Sequence of chain 1.A:
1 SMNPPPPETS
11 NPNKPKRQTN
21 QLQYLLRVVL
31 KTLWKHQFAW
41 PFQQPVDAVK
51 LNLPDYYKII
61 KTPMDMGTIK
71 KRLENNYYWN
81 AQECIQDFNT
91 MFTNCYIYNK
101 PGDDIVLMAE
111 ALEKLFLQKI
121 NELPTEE

A small-molecule ligand and the protein it binds are described below.
Small molecule (SMILES): Cc1c(NCc2ccccc2-c2ccccc2)cnn(C)c1=O

Binding-site contacts:
Ligand atom N35 contacts residue ILE105 of chain 1.A at 3.5 Å.
Ligand atom C31 contacts residue PRO41 of chain 1.A at 3.9 Å (hydrophobic).
Ligand atom C37 contacts residue ILE105 of chain 1.A at 4.0 Å (hydrophobic).
Ligand atom N36 contacts residue ILE105 of chain 1.A at 3.6 Å.
Ligand atom C31 contacts residue TRP40 of chain 1.A at 3.6 Å (hydrophobic).
Ligand atom C19 contacts residue TRP40 of chain 1.A at 3.5 Å (hydrophobic).
Ligand atom C05 contacts residue ILE105 of chain 1.A at 4.0 Å (hydrophobic).
Ligand atom C41 contacts residue ASN99 of chain 1.A at 3.9 Å.
Ligand atom N36 contacts residue VAL46 of chain 1.A at 3.8 Å.
Ligand atom O42 contacts residue ILE105 of chain 1.A at 4.0 Å.
Ligand atom C37 contacts residue PHE42 of chain 1.A at 3.7 Å (hydrophobic).
Ligand atom C01 contacts residue LEU53 of chain 1.A at 3.9 Å (hydrophobic).
Ligand atom C33 contacts residue ILE105 of chain 1.A at 3.8 Å (hydrophobic).
Ligand atom C01 contacts residue TYR98 of chain 1.A at 3.8 Å (hydrophobic).
Ligand atom O42 contacts residue ASN99 of chain 1.A at 3.0 Å (h-bond).
Ligand atom C29 contacts residue TRP40 of chain 1.A at 4.0 Å (hydrophobic).
Ligand atom C22 contacts residue TRP40 of chain 1.A at 4.0 Å (hydrophobic).
Ligand atom C27 contacts residue LEU51 of chain 1.A at 3.7 Å (hydrophobic).
Ligand atom N07 contacts residue LEU53 of chain 1.A at 3.9 Å.
Ligand atom C41 contacts residue ILE105 of chain 1.A at 3.6 Å (hydrophobic).
Ligand atom C06 contacts residue LEU53 of chain 1.A at 4.2 Å (hydrophobic).
Ligand atom O42 contacts residue TYR56 of chain 1.A at 4.0 Å.
Ligand atom C17 contacts residue ILE105 of chain 1.A at 3.9 Å (hydrophobic).
Ligand atom C01 contacts residue ASN99 of chain 1.A at 3.1 Å.
Ligand atom C25 contacts residue LEU51 of chain 1.A at 3.5 Å (hydrophobic).
Ligand atom C17 contacts residue TRP40 of chain 1.A at 4.2 Å (hydrophobic).
Ligand atom N07 contacts residue LEU51 of chain 1.A at 3.7 Å.
Ligand atom C33 contacts residue LEU51 of chain 1.A at 3.8 Å (hydrophobic).
Ligand atom C13 contacts residue ILE105 of chain 1.A at 4.0 Å (hydrophobic).
Ligand atom C09 contacts residue LEU51 of chain 1.A at 3.7 Å (hydrophobic).
Ligand atom C17 contacts residue PRO41 of chain 1.A at 4.3 Å (hydrophobic).
Ligand atom N35 contacts residue PRO41 of chain 1.A at 4.0 Å.
Ligand atom C05 contacts residue ASN99 of chain 1.A at 4.2 Å.
Ligand atom C19 contacts residue PRO41 of chain 1.A at 3.9 Å (hydrophobic).
Ligand atom C06 contacts residue LEU51 of chain 1.A at 4.0 Å (hydrophobic).
Ligand atom C23 contacts residue LEU51 of chain 1.A at 3.9 Å (hydrophobic).
Ligand atom N35 contacts residue VAL46 of chain 1.A at 4.1 Å.
Ligand atom C17 contacts residue MET108 of chain 1.A at 4.1 Å (hydrophobic).
Ligand atom C15 contacts residue ILE105 of chain 1.A at 3.7 Å (hydrophobic).
Ligand atom C37 contacts residue VAL46 of chain 1.A at 3.7 Å (hydrophobic).